A small-molecule ligand and the protein it binds are described below.
Small molecule (SMILES): CC(=O)N[C@H]1[C@H](O[C@H]2[C@H](O)[C@@H](NC(C)=O)CO[C@@H]2CO)O[C@H](CO)[C@@H](O)[C@@H]1O

Binding-site contacts:
Ligand atom O7 contacts residue ASN416 of chain 1.H at 3.5 Å (h-bond).
Ligand atom C2 contacts residue ASN416 of chain 1.H at 2.3 Å.
Ligand atom C8 contacts residue ASN416 of chain 1.H at 4.4 Å.
Ligand atom C8 contacts residue NAG1 of chain 1.NA at 3.3 Å.
Ligand atom O5 contacts residue ASN416 of chain 1.H at 2.4 Å (h-bond).
Ligand atom C1 contacts residue PRO261 of chain 1.H at 4.2 Å (hydrophobic).
Ligand atom C7 contacts residue ASN416 of chain 1.H at 3.5 Å.
Ligand atom C5 contacts residue ASN416 of chain 1.H at 3.6 Å.
Ligand atom N2 contacts residue ASN232 of chain 1.H at 4.4 Å.
Ligand atom C4 contacts residue ASN416 of chain 1.H at 4.2 Å.
Ligand atom N2 contacts residue ASN416 of chain 1.H at 2.8 Å (h-bond).
Ligand atom C5 contacts residue PRO261 of chain 1.H at 4.3 Å (hydrophobic).
Ligand atom C7 contacts residue ASN232 of chain 1.H at 4.1 Å.
Ligand atom C1 contacts residue ASN416 of chain 1.H at 1.4 Å.
Ligand atom C8 contacts residue ASN232 of chain 1.H at 3.2 Å.
Ligand atom O5 contacts residue PRO261 of chain 1.H at 3.3 Å.
Ligand atom O6 contacts residue PRO261 of chain 1.H at 4.1 Å.
Ligand atom C6 contacts residue PRO261 of chain 1.H at 3.9 Å (hydrophobic).
Ligand atom C3 contacts residue ASN416 of chain 1.H at 3.7 Å.

Sequence of chain 1.H:
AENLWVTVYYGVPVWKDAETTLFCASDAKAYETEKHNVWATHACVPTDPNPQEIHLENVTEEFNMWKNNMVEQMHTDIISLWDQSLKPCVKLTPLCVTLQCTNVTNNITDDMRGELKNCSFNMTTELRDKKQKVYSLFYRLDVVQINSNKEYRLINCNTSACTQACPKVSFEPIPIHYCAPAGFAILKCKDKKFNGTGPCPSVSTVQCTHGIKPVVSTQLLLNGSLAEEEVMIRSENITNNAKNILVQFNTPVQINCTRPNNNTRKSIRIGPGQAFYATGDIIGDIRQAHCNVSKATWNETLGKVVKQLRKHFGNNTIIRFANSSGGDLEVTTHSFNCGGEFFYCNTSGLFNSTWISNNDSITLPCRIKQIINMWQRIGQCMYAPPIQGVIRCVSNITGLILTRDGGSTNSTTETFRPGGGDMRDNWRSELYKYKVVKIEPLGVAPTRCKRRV